Sequence of chain 2.C:
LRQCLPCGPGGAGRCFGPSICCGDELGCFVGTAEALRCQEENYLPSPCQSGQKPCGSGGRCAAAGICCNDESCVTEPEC

Sequence of chain 2.A:
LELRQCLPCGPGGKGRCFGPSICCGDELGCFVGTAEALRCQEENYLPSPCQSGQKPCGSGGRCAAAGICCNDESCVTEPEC

This protein binds this small molecule.
Small molecule (SMILES): CC[C@H](C)[C@@H]1NC(=O)[C@H](Cc2ccc(O)cc2)NC(=O)[C@@H](N)CSSC[C@@H](C(=O)N2CCC[C@H]2C(=O)N[C@@H](CC(C)C)C(=O)NCC=O)NC(=O)[C@H](CC(N)=O)NC(=O)[C@H](CCC(N)=O)NC1=O

Binding-site contacts:
Ligand atom CD1 contacts residue GLY23 of chain 2.A at 3.6 Å.
Ligand atom O contacts residue ALA39 of chain 2.C at 3.3 Å.
Ligand atom OH contacts residue CYS44 of chain 2.A at 2.6 Å (h-bond).
Ligand atom CZ contacts residue GLU47 of chain 2.A at 3.3 Å.
Ligand atom CA contacts residue ALA39 of chain 2.C at 3.2 Å (hydrophobic).
Ligand atom CE2 contacts residue GLU47 of chain 2.A at 3.6 Å.
Ligand atom OH contacts residue CYS21 of chain 2.A at 3.4 Å.
Ligand atom CA contacts residue LEU50 of chain 2.A at 3.5 Å (hydrophobic).
Ligand atom CE1 contacts residue GLY23 of chain 2.A at 3.3 Å.
Ligand atom CA contacts residue GLU47 of chain 2.A at 3.0 Å.
Ligand atom CE2 contacts residue PRO24 of chain 2.A at 3.4 Å (hydrophobic).
Ligand atom NE2 contacts residue ASP76 of chain 2.A at 3.5 Å (salt-bridge).
Ligand atom SG contacts residue PRO53 of chain 2.A at 3.5 Å.
Ligand atom CG2 contacts residue GLN55 of chain 2.A at 3.3 Å.
Ligand atom CD1 contacts residue PRO53 of chain 2.A at 3.6 Å (hydrophobic).
Ligand atom CD2 contacts residue ASN48 of chain 2.A at 3.5 Å.
Ligand atom O contacts residue CYS54 of chain 2.A at 3.0 Å (h-bond).
Ligand atom CE2 contacts residue GLY23 of chain 2.A at 3.6 Å.
Ligand atom N contacts residue LEU50 of chain 2.A at 2.6 Å (h-bond).
Ligand atom OH contacts residue GLY23 of chain 2.A at 3.5 Å (h-bond).
Ligand atom O contacts residue SER52 of chain 2.A at 3.4 Å (h-bond).
Ligand atom O contacts residue LEU42 of chain 2.C at 3.3 Å.
Ligand atom N contacts residue SER52 of chain 2.A at 2.7 Å (h-bond).
Ligand atom CZ contacts residue CYS44 of chain 2.A at 3.5 Å (hydrophobic).
Ligand atom CB contacts residue CYS54 of chain 2.A at 3.6 Å (hydrophobic).
Ligand atom N contacts residue CYS54 of chain 2.A at 3.0 Å (h-bond).
Ligand atom ND2 contacts residue ASN48 of chain 2.A at 3.3 Å (h-bond).
Ligand atom CB contacts residue LEU50 of chain 2.A at 3.5 Å (hydrophobic).
Ligand atom CZ contacts residue PRO24 of chain 2.A at 3.6 Å (hydrophobic).
Ligand atom N contacts residue GLU47 of chain 2.A at 2.8 Å (salt-bridge).
Ligand atom CB contacts residue LEU7 of chain 2.A at 3.6 Å (hydrophobic).
Ligand atom SG contacts residue SER52 of chain 2.A at 3.6 Å.
Ligand atom OH contacts residue GLU47 of chain 2.A at 3.1 Å.
Ligand atom O contacts residue PRO53 of chain 2.A at 3.3 Å.
Ligand atom CG2 contacts residue CYS54 of chain 2.A at 3.6 Å (hydrophobic).
Ligand atom CZ contacts residue GLY23 of chain 2.A at 3.3 Å.
Ligand atom CD contacts residue ASP76 of chain 2.A at 3.5 Å.
Ligand atom OE1 contacts residue ASP76 of chain 2.A at 3.4 Å.
Ligand atom CB contacts residue ASP76 of chain 2.A at 3.6 Å.
Ligand atom CD1 contacts residue ALA39 of chain 2.C at 3.6 Å (hydrophobic).